Sequence of chain 1.A:
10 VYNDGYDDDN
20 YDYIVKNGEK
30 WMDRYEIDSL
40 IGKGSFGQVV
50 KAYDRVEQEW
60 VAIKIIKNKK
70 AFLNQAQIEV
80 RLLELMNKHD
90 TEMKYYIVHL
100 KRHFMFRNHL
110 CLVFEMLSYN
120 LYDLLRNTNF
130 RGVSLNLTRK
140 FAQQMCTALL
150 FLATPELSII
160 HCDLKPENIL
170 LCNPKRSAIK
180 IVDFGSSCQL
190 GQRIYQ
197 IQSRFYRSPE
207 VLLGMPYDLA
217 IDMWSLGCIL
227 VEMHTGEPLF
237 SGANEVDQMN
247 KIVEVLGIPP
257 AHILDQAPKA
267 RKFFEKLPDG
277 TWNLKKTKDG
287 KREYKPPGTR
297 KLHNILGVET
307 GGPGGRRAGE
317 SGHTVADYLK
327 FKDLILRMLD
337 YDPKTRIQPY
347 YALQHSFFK

A protein and the small-molecule ligand that binds it are described below.
Small molecule (SMILES): O=C(O)c1ccc2c(c1)nc(Nc1cccc(Cl)c1)c1ccncc12

Binding-site contacts:
Ligand atom O25 contacts residue LYS63 of chain 1.A at 2.9 Å (salt-bridge).
Ligand atom C14 contacts residue ILE40 of chain 1.A at 3.9 Å (hydrophobic).
Ligand atom C13 contacts residue ALA61 of chain 1.A at 3.5 Å (hydrophobic).
Ligand atom O24 contacts residue ASP182 of chain 1.A at 2.8 Å (salt-bridge).
Ligand atom C11 contacts residue MET115 of chain 1.A at 3.9 Å (hydrophobic).
Ligand atom C8 contacts residue ALA61 of chain 1.A at 3.9 Å (hydrophobic).
Ligand atom O24 contacts residue PHE113 of chain 1.A at 3.4 Å.
Ligand atom C23 contacts residue VAL181 of chain 1.A at 3.7 Å (hydrophobic).
Ligand atom C3 contacts residue PHE113 of chain 1.A at 3.9 Å (hydrophobic).
Ligand atom C20 contacts residue GLY41 of chain 1.A at 3.9 Å.
Ligand atom C16 contacts residue ILE40 of chain 1.A at 3.8 Å (hydrophobic).
Ligand atom C13 contacts residue GLU114 of chain 1.A at 3.4 Å.
Ligand atom C7 contacts residue LEU169 of chain 1.A at 3.7 Å (hydrophobic).
Ligand atom CL22 contacts residue GLY43 of chain 1.A at 3.6 Å.
Ligand atom C11 contacts residue LEU116 of chain 1.A at 3.3 Å (hydrophobic).
Ligand atom C23 contacts residue ASP182 of chain 1.A at 3.1 Å.
Ligand atom O25 contacts residue ASP182 of chain 1.A at 3.3 Å.
Ligand atom C19 contacts residue GLY41 of chain 1.A at 3.5 Å.
Ligand atom C21 contacts residue ILE40 of chain 1.A at 3.9 Å (hydrophobic).
Ligand atom CL22 contacts residue PHE45 of chain 1.A at 3.2 Å.
Ligand atom N12 contacts residue GLU114 of chain 1.A at 3.7 Å.
Ligand atom CL22 contacts residue VAL48 of chain 1.A at 3.6 Å.
Ligand atom N12 contacts residue LEU116 of chain 1.A at 2.6 Å (h-bond).
Ligand atom CL22 contacts residue LYS42 of chain 1.A at 3.5 Å.
Ligand atom CL22 contacts residue SO41 of chain 1.M at 3.9 Å.
Ligand atom C13 contacts residue LEU116 of chain 1.A at 3.6 Å (hydrophobic).
Ligand atom C2 contacts residue LEU169 of chain 1.A at 3.8 Å (hydrophobic).
Ligand atom CL22 contacts residue GLY41 of chain 1.A at 3.4 Å.
Ligand atom N12 contacts residue MET115 of chain 1.A at 3.6 Å.
Ligand atom N12 contacts residue ALA61 of chain 1.A at 3.7 Å.
Ligand atom C8 contacts residue LEU169 of chain 1.A at 3.6 Å (hydrophobic).
Ligand atom C23 contacts residue LYS63 of chain 1.A at 3.8 Å.
Ligand atom O24 contacts residue VAL181 of chain 1.A at 3.7 Å.
Ligand atom N15 contacts residue ILE40 of chain 1.A at 3.7 Å.
Ligand atom C4 contacts residue VAL181 of chain 1.A at 3.8 Å (hydrophobic).
Ligand atom C5 contacts residue VAL181 of chain 1.A at 3.6 Å (hydrophobic).
Ligand atom C19 contacts residue LYS42 of chain 1.A at 3.8 Å.
Ligand atom C18 contacts residue GLY41 of chain 1.A at 3.7 Å.
Ligand atom C4 contacts residue PHE113 of chain 1.A at 3.6 Å (hydrophobic).
Ligand atom C17 contacts residue VAL48 of chain 1.A at 3.5 Å (hydrophobic).